This protein binds this small molecule.
Small molecule (SMILES): CC(=O)N[C@@H]1[C@@H](O)[C@H](O)[C@@H](CO)O[C@H]1O

Binding-site contacts:
Ligand atom C1 contacts residue PHE112 of chain 1.A at 3.8 Å (hydrophobic).
Ligand atom C7 contacts residue ASN73 of chain 1.A at 3.1 Å.
Ligand atom C4 contacts residue ASN73 of chain 1.A at 4.3 Å.
Ligand atom C5 contacts residue PHE112 of chain 1.A at 3.7 Å (hydrophobic).
Ligand atom O7 contacts residue ASN73 of chain 1.A at 3.1 Å (h-bond).
Ligand atom O5 contacts residue PHE112 of chain 1.A at 4.0 Å.
Ligand atom C8 contacts residue ASN73 of chain 1.A at 4.3 Å.
Ligand atom C2 contacts residue ASN73 of chain 1.A at 2.5 Å.
Ligand atom O6 contacts residue GLU111 of chain 1.A at 3.2 Å (salt-bridge).
Ligand atom C3 contacts residue ASN73 of chain 1.A at 3.8 Å.
Ligand atom C8 contacts residue GLN72 of chain 1.A at 3.3 Å.
Ligand atom O5 contacts residue ASN73 of chain 1.A at 2.4 Å (h-bond).
Ligand atom C1 contacts residue ASN73 of chain 1.A at 1.4 Å.
Ligand atom N2 contacts residue ASN73 of chain 1.A at 2.9 Å (h-bond).
Ligand atom C5 contacts residue ASN73 of chain 1.A at 3.7 Å.
Ligand atom C6 contacts residue GLU111 of chain 1.A at 4.0 Å.
Ligand atom O5 contacts residue GLU111 of chain 1.A at 4.4 Å.

Sequence of chain 1.A:
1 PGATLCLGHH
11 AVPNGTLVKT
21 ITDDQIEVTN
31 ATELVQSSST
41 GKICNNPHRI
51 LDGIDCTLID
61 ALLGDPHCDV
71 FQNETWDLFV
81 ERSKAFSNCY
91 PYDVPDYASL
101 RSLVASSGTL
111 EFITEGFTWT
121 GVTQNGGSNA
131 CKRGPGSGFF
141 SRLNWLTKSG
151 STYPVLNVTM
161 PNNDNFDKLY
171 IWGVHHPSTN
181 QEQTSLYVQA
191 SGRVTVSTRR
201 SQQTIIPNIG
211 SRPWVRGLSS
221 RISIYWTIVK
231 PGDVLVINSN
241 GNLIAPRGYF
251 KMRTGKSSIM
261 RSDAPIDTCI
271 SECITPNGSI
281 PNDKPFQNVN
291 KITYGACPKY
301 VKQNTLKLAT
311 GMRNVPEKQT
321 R